A small-molecule ligand and the protein it binds are described below.
Small molecule (SMILES): CC(=O)N[C@@H]1[C@@H](O)[C@H](O)[C@@H](CO)O[C@H]1O

Sequence of chain 1.C:
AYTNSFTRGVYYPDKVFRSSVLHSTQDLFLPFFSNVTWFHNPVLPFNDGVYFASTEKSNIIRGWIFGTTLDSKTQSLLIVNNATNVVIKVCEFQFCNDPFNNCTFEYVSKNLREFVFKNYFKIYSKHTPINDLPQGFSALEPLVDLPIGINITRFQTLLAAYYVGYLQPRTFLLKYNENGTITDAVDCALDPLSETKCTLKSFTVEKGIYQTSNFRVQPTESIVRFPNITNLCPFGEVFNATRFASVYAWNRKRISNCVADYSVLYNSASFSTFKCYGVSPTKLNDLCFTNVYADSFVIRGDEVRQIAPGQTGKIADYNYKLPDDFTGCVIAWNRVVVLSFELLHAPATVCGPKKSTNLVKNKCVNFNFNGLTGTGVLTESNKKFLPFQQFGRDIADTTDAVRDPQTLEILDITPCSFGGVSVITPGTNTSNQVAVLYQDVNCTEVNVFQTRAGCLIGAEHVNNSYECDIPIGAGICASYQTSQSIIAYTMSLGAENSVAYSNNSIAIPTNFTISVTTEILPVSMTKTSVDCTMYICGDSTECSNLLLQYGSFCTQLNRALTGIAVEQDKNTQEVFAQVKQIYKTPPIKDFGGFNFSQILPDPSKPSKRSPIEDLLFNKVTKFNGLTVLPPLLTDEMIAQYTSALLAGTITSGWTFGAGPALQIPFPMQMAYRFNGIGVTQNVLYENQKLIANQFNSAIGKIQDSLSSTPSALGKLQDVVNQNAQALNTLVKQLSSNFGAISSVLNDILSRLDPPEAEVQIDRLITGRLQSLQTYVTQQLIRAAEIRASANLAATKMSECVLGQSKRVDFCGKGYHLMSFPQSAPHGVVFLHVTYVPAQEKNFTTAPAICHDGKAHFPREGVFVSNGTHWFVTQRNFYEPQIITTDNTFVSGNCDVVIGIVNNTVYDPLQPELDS

Binding-site contacts:
Ligand atom C3 contacts residue ASN122 of chain 1.C at 3.8 Å.
Ligand atom C4 contacts residue ASN122 of chain 1.C at 4.3 Å.
Ligand atom N2 contacts residue ASN122 of chain 1.C at 3.0 Å (h-bond).
Ligand atom C7 contacts residue ASN122 of chain 1.C at 3.0 Å.
Ligand atom O7 contacts residue ASN122 of chain 1.C at 2.7 Å (h-bond).
Ligand atom C8 contacts residue ASN122 of chain 1.C at 4.1 Å.
Ligand atom C1 contacts residue ASN122 of chain 1.C at 1.4 Å.
Ligand atom C2 contacts residue ASN122 of chain 1.C at 2.5 Å.
Ligand atom O6 contacts residue ASN122 of chain 1.C at 4.5 Å.
Ligand atom O5 contacts residue ASN122 of chain 1.C at 2.3 Å (h-bond).
Ligand atom O6 contacts residue VAL127 of chain 1.C at 4.0 Å.
Ligand atom C5 contacts residue ASN122 of chain 1.C at 3.6 Å.